Sequence of chain 1.C:
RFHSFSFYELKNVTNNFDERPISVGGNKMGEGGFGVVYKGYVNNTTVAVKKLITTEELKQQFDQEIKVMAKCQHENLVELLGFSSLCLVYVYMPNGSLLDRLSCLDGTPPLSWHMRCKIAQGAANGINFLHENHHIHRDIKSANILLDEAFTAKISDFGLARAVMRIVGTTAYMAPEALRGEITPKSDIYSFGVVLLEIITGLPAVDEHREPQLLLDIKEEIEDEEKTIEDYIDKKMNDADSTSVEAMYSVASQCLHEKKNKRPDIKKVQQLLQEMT

This protein binds this small molecule.
Small molecule (SMILES): CN(C)C1CCC(Nc2ncnc3[nH]cc(C4CCOCC4)c23)CC1

Binding-site contacts:
Ligand atom C12 contacts residue TYR103 of chain 1.C at 3.4 Å (hydrophobic).
Ligand atom N4 contacts residue ALA52 of chain 1.C at 3.4 Å.
Ligand atom N3 contacts residue TYR105 of chain 1.C at 3.8 Å.
Ligand atom C5 contacts residue LEU159 of chain 1.C at 3.9 Å (hydrophobic).
Ligand atom N4 contacts residue VAL104 of chain 1.C at 3.0 Å (h-bond).
Ligand atom C15 contacts residue VAL41 of chain 1.C at 3.8 Å (hydrophobic).
Ligand atom C3 contacts residue VAL41 of chain 1.C at 3.7 Å (hydrophobic).
Ligand atom C12 contacts residue ALA52 of chain 1.C at 4.0 Å (hydrophobic).
Ligand atom C14 contacts residue VAL41 of chain 1.C at 3.8 Å (hydrophobic).
Ligand atom N contacts residue ASP113 of chain 1.C at 2.9 Å (salt-bridge).
Ligand atom O contacts residue TYR103 of chain 1.C at 3.5 Å (h-bond).
Ligand atom C10 contacts residue ALA52 of chain 1.C at 3.8 Å (hydrophobic).
Ligand atom C16 contacts residue SER169 of chain 1.C at 3.3 Å.
Ligand atom N3 contacts residue MET106 of chain 1.C at 3.0 Å (h-bond).
Ligand atom C8 contacts residue MET106 of chain 1.C at 3.4 Å (hydrophobic).
Ligand atom C9 contacts residue VAL104 of chain 1.C at 3.9 Å (hydrophobic).
Ligand atom C2 contacts residue MET33 of chain 1.C at 3.9 Å (hydrophobic).
Ligand atom C12 contacts residue VAL87 of chain 1.C at 3.8 Å (hydrophobic).
Ligand atom C contacts residue ASP113 of chain 1.C at 3.1 Å.
Ligand atom N3 contacts residue VAL104 of chain 1.C at 3.9 Å.
Ligand atom C16 contacts residue ASP170 of chain 1.C at 4.0 Å.
Ligand atom C17 contacts residue TYR103 of chain 1.C at 3.7 Å (hydrophobic).
Ligand atom C10 contacts residue LEU159 of chain 1.C at 3.6 Å (hydrophobic).
Ligand atom C13 contacts residue LEU159 of chain 1.C at 3.8 Å (hydrophobic).
Ligand atom C9 contacts residue LEU159 of chain 1.C at 3.9 Å (hydrophobic).
Ligand atom C11 contacts residue LEU159 of chain 1.C at 3.4 Å (hydrophobic).
Ligand atom N1 contacts residue VAL41 of chain 1.C at 3.8 Å.
Ligand atom C12 contacts residue LEU159 of chain 1.C at 3.7 Å (hydrophobic).
Ligand atom C15 contacts residue LYS54 of chain 1.C at 3.6 Å.
Ligand atom C9 contacts residue ALA52 of chain 1.C at 3.3 Å (hydrophobic).
Ligand atom C6 contacts residue ASP113 of chain 1.C at 3.4 Å.
Ligand atom C18 contacts residue ASP113 of chain 1.C at 3.9 Å.
Ligand atom C1 contacts residue ASP113 of chain 1.C at 3.7 Å.
Ligand atom C17 contacts residue SER169 of chain 1.C at 3.3 Å.
Ligand atom C2 contacts residue GLY34 of chain 1.C at 3.7 Å.
Ligand atom C16 contacts residue TYR103 of chain 1.C at 3.8 Å (hydrophobic).
Ligand atom N3 contacts residue ALA52 of chain 1.C at 3.5 Å.
Ligand atom O contacts residue LYS54 of chain 1.C at 2.9 Å.
Ligand atom C contacts residue MET33 of chain 1.C at 3.1 Å (hydrophobic).
Ligand atom N4 contacts residue TYR103 of chain 1.C at 3.6 Å.